Sequence of chain 1.A:
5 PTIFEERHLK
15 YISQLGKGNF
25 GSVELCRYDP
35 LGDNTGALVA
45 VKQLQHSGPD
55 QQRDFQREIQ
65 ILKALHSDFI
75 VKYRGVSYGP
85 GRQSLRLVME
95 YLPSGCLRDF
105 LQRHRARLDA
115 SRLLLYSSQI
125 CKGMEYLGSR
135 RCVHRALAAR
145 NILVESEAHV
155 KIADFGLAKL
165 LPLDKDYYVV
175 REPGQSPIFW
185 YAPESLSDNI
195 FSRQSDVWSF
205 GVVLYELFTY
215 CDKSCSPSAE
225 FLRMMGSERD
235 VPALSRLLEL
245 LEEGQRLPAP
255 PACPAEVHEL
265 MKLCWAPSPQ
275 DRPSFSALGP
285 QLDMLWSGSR

Binding-site contacts:
Ligand atom C4 contacts residue 79S1 of chain 1.J at 0.0 Å.
Ligand atom O contacts residue 79S1 of chain 1.J at 1.0 Å (h-bond).
Ligand atom C11 contacts residue 79S1 of chain 1.J at 0.0 Å.
Ligand atom N2 contacts residue 79S1 of chain 1.J at 0.1 Å (h-bond).
Ligand atom N4 contacts residue ARG102 of chain 1.A at 3.3 Å (salt-bridge).
Ligand atom N4 contacts residue 79S1 of chain 1.J at 0.2 Å (h-bond).
Ligand atom C19 contacts residue 79S1 of chain 1.J at 0.7 Å.
Ligand atom C10 contacts residue 79S1 of chain 1.J at 0.0 Å.
Ligand atom C23 contacts residue 79S1 of chain 1.J at 0.8 Å.
Ligand atom C12 contacts residue LEU96 of chain 1.A at 3.3 Å (hydrophobic).
Ligand atom N1 contacts residue 79S1 of chain 1.J at 0.0 Å (h-bond).
Ligand atom C21 contacts residue 79S1 of chain 1.J at 0.3 Å.
Ligand atom C19 contacts residue CYS100 of chain 1.A at 3.0 Å (hydrophobic).
Ligand atom N3 contacts residue 79S1 of chain 1.J at 0.1 Å (h-bond).
Ligand atom N contacts residue 79S1 of chain 1.J at 0.1 Å (h-bond).
Ligand atom C16 contacts residue 79S1 of chain 1.J at 0.2 Å.
Ligand atom C14 contacts residue 79S1 of chain 1.J at 0.1 Å.
Ligand atom C1 contacts residue 79S1 of chain 1.J at 0.0 Å.
Ligand atom N5 contacts residue 79S1 of chain 1.J at 0.3 Å (h-bond).
Ligand atom C20 contacts residue 79S1 of chain 1.J at 0.9 Å.
Ligand atom N1 contacts residue GLU94 of chain 1.A at 2.8 Å (salt-bridge).
Ligand atom C15 contacts residue 79S1 of chain 1.J at 0.1 Å.
Ligand atom C contacts residue 79S1 of chain 1.J at 0.1 Å.
Ligand atom C24 contacts residue 79S1 of chain 1.J at 0.3 Å.
Ligand atom C22 contacts residue 79S1 of chain 1.J at 0.5 Å.
Ligand atom C9 contacts residue 79S1 of chain 1.J at 0.0 Å.
Ligand atom N2 contacts residue LEU96 of chain 1.A at 3.0 Å (h-bond).
Ligand atom C6 contacts residue 79S1 of chain 1.J at 0.0 Å.
Ligand atom C3 contacts residue 79S1 of chain 1.J at 0.0 Å.
Ligand atom C5 contacts residue 79S1 of chain 1.J at 0.0 Å.
Ligand atom C17 contacts residue LEU19 of chain 1.A at 3.4 Å (hydrophobic).
Ligand atom C8 contacts residue 79S1 of chain 1.J at 0.0 Å.
Ligand atom C17 contacts residue 79S1 of chain 1.J at 0.4 Å.
Ligand atom C13 contacts residue 79S1 of chain 1.J at 0.1 Å.
Ligand atom C7 contacts residue 79S1 of chain 1.J at 0.0 Å.
Ligand atom C18 contacts residue 79S1 of chain 1.J at 0.3 Å.
Ligand atom C12 contacts residue 79S1 of chain 1.J at 0.1 Å.
Ligand atom C16 contacts residue LEU19 of chain 1.A at 3.0 Å (hydrophobic).
Ligand atom C2 contacts residue 79S1 of chain 1.J at 0.0 Å.
Ligand atom O1 contacts residue 79S1 of chain 1.J at 0.1 Å (h-bond).

A small-molecule ligand and the protein it binds are described below.
Small molecule (SMILES): C[C@@H]1CCCC[C@@H]1n1c(-c2ccc(/C=C(/C#N)C(=O)N(C)C)o2)nc2cnc3[nH]ccc3c21